The small molecule below binds the protein below.
Small molecule (SMILES): CC(=O)N[C@@H]1[C@@H](O)[C@H](O)[C@@H](CO)O[C@H]1O

Sequence of chain 1.E:
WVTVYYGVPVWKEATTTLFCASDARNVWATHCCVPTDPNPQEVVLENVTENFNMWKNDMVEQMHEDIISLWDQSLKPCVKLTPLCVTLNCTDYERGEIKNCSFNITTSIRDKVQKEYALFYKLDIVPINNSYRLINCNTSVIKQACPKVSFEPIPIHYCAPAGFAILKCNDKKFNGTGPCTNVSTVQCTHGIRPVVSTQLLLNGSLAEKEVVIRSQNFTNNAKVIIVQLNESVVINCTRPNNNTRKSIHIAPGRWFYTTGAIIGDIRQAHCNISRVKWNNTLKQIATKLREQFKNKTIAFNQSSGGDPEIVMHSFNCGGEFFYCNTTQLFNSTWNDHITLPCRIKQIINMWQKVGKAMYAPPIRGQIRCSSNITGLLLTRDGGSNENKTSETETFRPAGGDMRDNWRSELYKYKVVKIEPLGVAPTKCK

Binding-site contacts:
Ligand atom O7 contacts residue ASN373 of chain 1.E at 3.5 Å (h-bond).
Ligand atom C2 contacts residue ASN373 of chain 1.E at 2.5 Å.
Ligand atom C8 contacts residue ASN373 of chain 1.E at 3.9 Å.
Ligand atom C7 contacts residue ASN373 of chain 1.E at 3.3 Å.
Ligand atom C1 contacts residue ASP374 of chain 1.E at 4.2 Å.
Ligand atom O7 contacts residue THR335 of chain 1.E at 4.4 Å.
Ligand atom O6 contacts residue ASP374 of chain 1.E at 3.6 Å.
Ligand atom C8 contacts residue THR335 of chain 1.E at 4.3 Å.
Ligand atom O6 contacts residue ASN373 of chain 1.E at 4.2 Å.
Ligand atom N2 contacts residue ASN373 of chain 1.E at 2.9 Å (h-bond).
Ligand atom C5 contacts residue ASN373 of chain 1.E at 3.6 Å.
Ligand atom C6 contacts residue ASP374 of chain 1.E at 3.7 Å.
Ligand atom O5 contacts residue ASN373 of chain 1.E at 2.4 Å (h-bond).
Ligand atom C4 contacts residue ASN373 of chain 1.E at 4.2 Å.
Ligand atom C1 contacts residue ASN373 of chain 1.E at 1.4 Å.
Ligand atom O5 contacts residue ASP374 of chain 1.E at 3.5 Å.
Ligand atom C3 contacts residue ASN373 of chain 1.E at 3.8 Å.
Ligand atom C5 contacts residue ASP374 of chain 1.E at 3.9 Å.
Ligand atom O7 contacts residue THR371 of chain 1.E at 4.3 Å.